Sequence of chain 1.A:
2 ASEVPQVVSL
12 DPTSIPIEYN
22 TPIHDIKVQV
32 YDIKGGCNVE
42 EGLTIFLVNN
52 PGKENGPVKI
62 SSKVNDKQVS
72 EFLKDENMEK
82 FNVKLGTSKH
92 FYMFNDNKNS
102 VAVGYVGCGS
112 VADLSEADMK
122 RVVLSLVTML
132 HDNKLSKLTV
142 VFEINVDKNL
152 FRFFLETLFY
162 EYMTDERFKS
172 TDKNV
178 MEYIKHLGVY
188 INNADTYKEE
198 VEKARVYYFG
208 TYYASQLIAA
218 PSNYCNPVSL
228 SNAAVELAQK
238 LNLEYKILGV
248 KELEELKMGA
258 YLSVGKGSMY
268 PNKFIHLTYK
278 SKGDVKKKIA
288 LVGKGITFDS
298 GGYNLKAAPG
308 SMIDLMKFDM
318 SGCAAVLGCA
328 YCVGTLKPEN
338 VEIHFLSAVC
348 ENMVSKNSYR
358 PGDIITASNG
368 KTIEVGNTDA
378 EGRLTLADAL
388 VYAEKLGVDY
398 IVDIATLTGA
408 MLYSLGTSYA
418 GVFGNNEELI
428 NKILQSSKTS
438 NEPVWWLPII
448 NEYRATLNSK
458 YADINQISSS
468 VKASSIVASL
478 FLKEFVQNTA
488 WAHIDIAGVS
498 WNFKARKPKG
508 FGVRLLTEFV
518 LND

Binding-site contacts:
Ligand atom C3 contacts residue MG1 of chain 1.P at 3.4 Å.
Ligand atom O2 contacts residue MG1 of chain 1.P at 2.3 Å.
Ligand atom C6 contacts residue LEU404 of chain 1.A at 3.7 Å (hydrophobic).
Ligand atom N2 contacts residue ZN1 of chain 1.N at 2.5 Å.
Ligand atom O2 contacts residue ASP376 of chain 1.A at 2.9 Å (salt-bridge).
Ligand atom O2 contacts residue GLU378 of chain 1.A at 3.0 Å (salt-bridge).
Ligand atom N2 contacts residue ASP296 of chain 1.A at 3.6 Å.
Ligand atom C9 contacts residue MET309 of chain 1.A at 3.7 Å (hydrophobic).
Ligand atom C1 contacts residue ZN1 of chain 1.N at 3.2 Å.
Ligand atom C6 contacts residue GLY406 of chain 1.A at 3.8 Å.
Ligand atom C11 contacts residue PHE315 of chain 1.A at 3.3 Å (hydrophobic).
Ligand atom O2 contacts residue CO31 of chain 1.M at 2.8 Å (h-bond).
Ligand atom O2 contacts residue LYS291 of chain 1.A at 3.4 Å (salt-bridge).
Ligand atom O2 contacts residue ZN1 of chain 1.N at 2.2 Å.
Ligand atom C2 contacts residue CO31 of chain 1.M at 3.3 Å.
Ligand atom O2 contacts residue ASP296 of chain 1.A at 3.0 Å (salt-bridge).
Ligand atom C12 contacts residue ALA494 of chain 1.A at 3.6 Å (hydrophobic).
Ligand atom N1 contacts residue ASP376 of chain 1.A at 3.5 Å (salt-bridge).
Ligand atom C2 contacts residue ZN1 of chain 1.N at 3.0 Å.
Ligand atom O4 contacts residue GLY406 of chain 1.A at 2.8 Å (h-bond).
Ligand atom C7 contacts residue GLY406 of chain 1.A at 3.8 Å.
Ligand atom O3 contacts residue ASP376 of chain 1.A at 3.0 Å (salt-bridge).
Ligand atom N2 contacts residue ASP316 of chain 1.A at 2.8 Å (salt-bridge).
Ligand atom C15 contacts residue ASN374 of chain 1.A at 3.5 Å.
Ligand atom C13 contacts residue CO31 of chain 1.M at 3.7 Å.
Ligand atom C2 contacts residue LYS291 of chain 1.A at 3.7 Å.
Ligand atom C3 contacts residue ASP376 of chain 1.A at 3.2 Å.
Ligand atom O3 contacts residue LYS303 of chain 1.A at 2.8 Å (salt-bridge).
Ligand atom N1 contacts residue CO31 of chain 1.M at 3.1 Å (h-bond).
Ligand atom O3 contacts residue MG1 of chain 1.P at 3.0 Å.
Ligand atom N2 contacts residue THR403 of chain 1.A at 3.1 Å (h-bond).
Ligand atom N1 contacts residue LEU404 of chain 1.A at 3.4 Å (h-bond).
Ligand atom C2 contacts residue LEU404 of chain 1.A at 3.3 Å (hydrophobic).
Ligand atom O4 contacts residue THR405 of chain 1.A at 3.4 Å.
Ligand atom C9 contacts residue MET313 of chain 1.A at 3.6 Å (hydrophobic).
Ligand atom C2 contacts residue MG1 of chain 1.P at 3.3 Å.
Ligand atom N2 contacts residue LYS291 of chain 1.A at 3.4 Å (salt-bridge).
Ligand atom C11 contacts residue ALA494 of chain 1.A at 3.8 Å (hydrophobic).
Ligand atom C2 contacts residue ASP376 of chain 1.A at 3.7 Å.
Ligand atom C10 contacts residue MET309 of chain 1.A at 3.6 Å (hydrophobic).

This small molecule binds to this protein.
Small molecule (SMILES): CC(C)C[C@H](NC(=O)[C@@H](O)[C@H](N)Cc1ccccc1)C(=O)O